Sequence of chain 14.E:
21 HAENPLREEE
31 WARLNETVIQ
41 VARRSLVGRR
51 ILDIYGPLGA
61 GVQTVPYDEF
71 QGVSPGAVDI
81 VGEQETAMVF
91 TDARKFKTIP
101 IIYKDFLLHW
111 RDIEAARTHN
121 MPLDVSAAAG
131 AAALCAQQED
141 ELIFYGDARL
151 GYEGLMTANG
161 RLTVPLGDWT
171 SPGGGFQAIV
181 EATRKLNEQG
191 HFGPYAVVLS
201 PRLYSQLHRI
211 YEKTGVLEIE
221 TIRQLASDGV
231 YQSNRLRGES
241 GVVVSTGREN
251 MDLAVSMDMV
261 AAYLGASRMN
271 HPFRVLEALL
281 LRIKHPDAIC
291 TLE

Binding-site contacts:
Ligand atom CB contacts residue ASP258 of chain 14.E at 3.7 Å.
Ligand atom C contacts residue ARG43 of chain 14.E at 3.7 Å.
Ligand atom CG2 contacts residue MET259 of chain 14.E at 3.7 Å (hydrophobic).
Ligand atom O contacts residue ARG49 of chain 14.E at 3.1 Å (salt-bridge).
Ligand atom CB contacts residue ARG49 of chain 14.E at 3.5 Å.
Ligand atom CD contacts residue LEU52 of chain 14.E at 3.3 Å (hydrophobic).
Ligand atom N contacts residue ASP258 of chain 14.E at 3.2 Å (salt-bridge).
Ligand atom CD2 contacts residue ASP258 of chain 14.E at 3.4 Å.
Ligand atom O contacts residue ILE39 of chain 14.E at 3.7 Å.
Ligand atom N contacts residue ARG49 of chain 14.E at 3.6 Å (salt-bridge).
Ligand atom NH1 contacts residue THR246 of chain 14.E at 3.2 Å (h-bond).
Ligand atom CA contacts residue ASP258 of chain 14.E at 3.7 Å.
Ligand atom N contacts residue ARG49 of chain 14.E at 3.5 Å (salt-bridge).
Ligand atom OG1 contacts residue MET259 of chain 14.E at 2.6 Å (h-bond).
Ligand atom N contacts residue ASP258 of chain 14.E at 3.2 Å (salt-bridge).
Ligand atom N contacts residue PRO57 of chain 14.E at 3.5 Å.
Ligand atom NH2 contacts residue THR246 of chain 14.E at 3.0 Å (h-bond).
Ligand atom O contacts residue ARG43 of chain 14.E at 2.8 Å (salt-bridge).
Ligand atom NE contacts residue ARG50 of chain 14.E at 3.1 Å (salt-bridge).
Ligand atom CD contacts residue ARG50 of chain 14.E at 3.3 Å.
Ligand atom CB contacts residue MET259 of chain 14.E at 3.6 Å (hydrophobic).
Ligand atom CB contacts residue ASP258 of chain 14.E at 3.5 Å.
Ligand atom OG1 contacts residue ASP258 of chain 14.E at 3.3 Å.
Ligand atom O contacts residue ARG50 of chain 14.E at 3.4 Å.
Ligand atom C contacts residue ASP258 of chain 14.E at 3.7 Å.
Ligand atom CZ contacts residue THR246 of chain 14.E at 3.3 Å.
Ligand atom CG2 contacts residue ALA42 of chain 14.E at 3.8 Å (hydrophobic).
Ligand atom N contacts residue ARG49 of chain 14.E at 3.7 Å.
Ligand atom CA contacts residue ASP258 of chain 14.E at 3.7 Å.
Ligand atom CG contacts residue PRO57 of chain 14.E at 3.7 Å (hydrophobic).
Ligand atom C contacts residue ARG49 of chain 14.E at 3.6 Å.
Ligand atom CD2 contacts residue ARG50 of chain 14.E at 3.6 Å.
Ligand atom NH1 contacts residue ASP53 of chain 14.E at 3.0 Å (salt-bridge).
Ligand atom CD2 contacts residue ARG43 of chain 14.E at 3.6 Å.
Ligand atom CG2 contacts residue ASP258 of chain 14.E at 3.5 Å.
Ligand atom O contacts residue ARG43 of chain 14.E at 2.8 Å (salt-bridge).
Ligand atom CB contacts residue ARG49 of chain 14.E at 3.7 Å.
Ligand atom NH2 contacts residue ASP228 of chain 14.E at 2.7 Å (salt-bridge).
Ligand atom N contacts residue ASP258 of chain 14.E at 2.8 Å (salt-bridge).
Ligand atom CA contacts residue ASP258 of chain 14.E at 3.6 Å.

The protein below binds the small molecule below.
Small molecule (SMILES): CC(C)C[C@H](NC(=O)CN)C(=O)N[C@H](C(=O)N[C@H](C(=O)NCC(=O)N[C@@H](CO)C(=O)N[C@@H](CC(C)C)C(=O)N[C@@H](CCCN=C(N)N)C(=O)NCC=O)C(C)C)[C@@H](C)O